A small-molecule ligand and the protein it binds are described below.
Small molecule (SMILES): CC(=O)N[C@@H]1[C@@H](O)[C@H](O)[C@@H](CO)O[C@H]1O

Binding-site contacts:
Ligand atom N2 contacts residue ASN5 of chain 4.A at 2.9 Å (h-bond).
Ligand atom C7 contacts residue ASN5 of chain 4.A at 3.7 Å.
Ligand atom N2 contacts residue PHE3 of chain 4.A at 2.9 Å (h-bond).
Ligand atom C8 contacts residue ASN2 of chain 4.A at 3.6 Å.
Ligand atom C7 contacts residue ASN2 of chain 4.A at 3.9 Å.
Ligand atom C8 contacts residue PHE3 of chain 4.A at 3.5 Å (hydrophobic).
Ligand atom O5 contacts residue ASN154 of chain 4.A at 3.7 Å.
Ligand atom C6 contacts residue ASN154 of chain 4.A at 4.0 Å.
Ligand atom O7 contacts residue ASN5 of chain 4.A at 4.1 Å.
Ligand atom C5 contacts residue ASN154 of chain 4.A at 3.4 Å.
Ligand atom C2 contacts residue ASN5 of chain 4.A at 2.4 Å.
Ligand atom C3 contacts residue ASN5 of chain 4.A at 3.8 Å.
Ligand atom C4 contacts residue ASN5 of chain 4.A at 4.2 Å.
Ligand atom C7 contacts residue PHE3 of chain 4.A at 3.7 Å (hydrophobic).
Ligand atom C2 contacts residue PHE3 of chain 4.A at 3.9 Å (hydrophobic).
Ligand atom O3 contacts residue ASN2 of chain 4.A at 3.8 Å.
Ligand atom C1 contacts residue ASN154 of chain 4.A at 4.0 Å.
Ligand atom C1 contacts residue PHE3 of chain 4.A at 4.0 Å (hydrophobic).
Ligand atom C3 contacts residue PHE3 of chain 4.A at 4.5 Å (hydrophobic).
Ligand atom C4 contacts residue ASN154 of chain 4.A at 4.5 Å.
Ligand atom C5 contacts residue ASN5 of chain 4.A at 3.7 Å.
Ligand atom O5 contacts residue ASN5 of chain 4.A at 2.4 Å (h-bond).
Ligand atom N2 contacts residue ASN2 of chain 4.A at 4.0 Å.
Ligand atom C1 contacts residue ASN5 of chain 4.A at 1.4 Å.

Sequence of chain 4.A:
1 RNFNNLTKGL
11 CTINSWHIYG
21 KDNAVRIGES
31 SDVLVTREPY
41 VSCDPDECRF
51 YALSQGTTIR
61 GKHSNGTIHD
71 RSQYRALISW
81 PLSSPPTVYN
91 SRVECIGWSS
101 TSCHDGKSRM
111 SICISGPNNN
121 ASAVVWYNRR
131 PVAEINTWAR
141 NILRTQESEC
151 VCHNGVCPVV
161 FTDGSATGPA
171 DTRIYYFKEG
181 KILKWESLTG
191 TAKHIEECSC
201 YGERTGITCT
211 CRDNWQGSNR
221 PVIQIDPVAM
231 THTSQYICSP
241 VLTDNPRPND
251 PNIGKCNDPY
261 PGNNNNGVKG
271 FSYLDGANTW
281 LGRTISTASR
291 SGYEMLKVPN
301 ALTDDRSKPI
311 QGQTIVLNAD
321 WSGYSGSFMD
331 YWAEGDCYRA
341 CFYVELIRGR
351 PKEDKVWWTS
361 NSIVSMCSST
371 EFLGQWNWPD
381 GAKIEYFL